The small molecule below binds the protein below.
Small molecule (SMILES): Nc1nc2c(ncn2[C@@H]2O[C@H](CO[P](=O)(O)O[P](=O)(O)NP(=O)(O)O)[C@@H](O)[C@H]2O)c(=O)[nH]1

Sequence of chain 1.EA:
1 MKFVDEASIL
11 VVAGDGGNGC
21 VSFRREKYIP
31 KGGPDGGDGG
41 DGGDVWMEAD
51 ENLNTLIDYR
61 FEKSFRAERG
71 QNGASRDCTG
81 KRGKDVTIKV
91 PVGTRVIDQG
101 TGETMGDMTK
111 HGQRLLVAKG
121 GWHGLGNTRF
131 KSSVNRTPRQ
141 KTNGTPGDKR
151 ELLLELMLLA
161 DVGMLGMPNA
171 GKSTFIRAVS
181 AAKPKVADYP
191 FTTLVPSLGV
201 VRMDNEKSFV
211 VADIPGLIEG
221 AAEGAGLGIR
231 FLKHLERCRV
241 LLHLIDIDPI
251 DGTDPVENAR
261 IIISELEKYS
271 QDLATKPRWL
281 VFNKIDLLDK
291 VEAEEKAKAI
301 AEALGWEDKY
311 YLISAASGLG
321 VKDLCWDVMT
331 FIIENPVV

Binding-site contacts:
Ligand atom O6 contacts residue ALA316 of chain 1.EA at 3.3 Å (h-bond).
Ligand atom C2' contacts residue ASP188 of chain 1.EA at 3.3 Å.
Ligand atom O1A contacts residue THR192 of chain 1.EA at 3.4 Å (h-bond).
Ligand atom O3' contacts residue ASP188 of chain 1.EA at 3.3 Å (salt-bridge).
Ligand atom O1B contacts residue THR192 of chain 1.EA at 3.4 Å.
Ligand atom PB contacts residue SER173 of chain 1.EA at 3.1 Å.
Ligand atom O3' contacts residue VAL186 of chain 1.EA at 3.4 Å.
Ligand atom O6 contacts residue ALA315 of chain 1.EA at 3.0 Å (h-bond).
Ligand atom O1A contacts residue ALA187 of chain 1.EA at 2.8 Å (h-bond).
Ligand atom N1 contacts residue ASP286 of chain 1.EA at 2.7 Å (salt-bridge).
Ligand atom O3G contacts residue THR192 of chain 1.EA at 2.4 Å (h-bond).
Ligand atom O2B contacts residue MG1 of chain 1.JA at 2.4 Å.
Ligand atom O6 contacts residue LYS284 of chain 1.EA at 3.3 Å (salt-bridge).
Ligand atom O1G contacts residue PRO168 of chain 1.EA at 3.2 Å.
Ligand atom C4' contacts residue ASP188 of chain 1.EA at 3.4 Å.
Ligand atom O1G contacts residue GLY216 of chain 1.EA at 2.7 Å (h-bond).
Ligand atom O2B contacts residue LYS172 of chain 1.EA at 2.9 Å (salt-bridge).
Ligand atom O6 contacts residue ASN283 of chain 1.EA at 2.9 Å (h-bond).
Ligand atom O2B contacts residue SER173 of chain 1.EA at 2.4 Å (h-bond).
Ligand atom N3B contacts residue MG1 of chain 1.JA at 2.6 Å.
Ligand atom O4' contacts residue LYS284 of chain 1.EA at 3.3 Å.
Ligand atom O1B contacts residue MG1 of chain 1.JA at 2.3 Å.
Ligand atom O3A contacts residue PRO168 of chain 1.EA at 3.0 Å (h-bond).
Ligand atom O6 contacts residue SER314 of chain 1.EA at 3.0 Å (h-bond).
Ligand atom O2' contacts residue ASP188 of chain 1.EA at 2.2 Å (salt-bridge).
Ligand atom O2G contacts residue THR193 of chain 1.EA at 2.6 Å (h-bond).
Ligand atom PG contacts residue MG1 of chain 1.JA at 2.8 Å.
Ligand atom C2 contacts residue ASP286 of chain 1.EA at 3.3 Å.
Ligand atom O2B contacts residue ALA170 of chain 1.EA at 3.3 Å (h-bond).
Ligand atom N7 contacts residue ASN283 of chain 1.EA at 3.3 Å (h-bond).
Ligand atom O3G contacts residue PHE191 of chain 1.EA at 2.9 Å (h-bond).
Ligand atom O2G contacts residue MG1 of chain 1.JA at 2.1 Å.
Ligand atom N2 contacts residue ASP286 of chain 1.EA at 2.8 Å (salt-bridge).
Ligand atom O1B contacts residue SER173 of chain 1.EA at 2.4 Å (h-bond).
Ligand atom PB contacts residue MG1 of chain 1.JA at 2.4 Å.
Ligand atom O5' contacts residue ALA187 of chain 1.EA at 2.8 Å (h-bond).
Ligand atom O3A contacts residue ALA170 of chain 1.EA at 2.9 Å (h-bond).
Ligand atom O3' contacts residue ALA187 of chain 1.EA at 3.0 Å (h-bond).
Ligand atom O2A contacts residue GLY171 of chain 1.EA at 3.2 Å.
Ligand atom N3B contacts residue PRO168 of chain 1.EA at 3.2 Å (h-bond).